Sequence of chain 1.A:
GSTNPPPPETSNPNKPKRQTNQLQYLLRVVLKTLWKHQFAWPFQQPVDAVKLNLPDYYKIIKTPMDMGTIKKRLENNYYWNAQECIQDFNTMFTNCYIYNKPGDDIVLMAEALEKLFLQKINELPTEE

Binding-site contacts:
Ligand atom N18 contacts residue LEU54 of chain 1.A at 3.8 Å.
Ligand atom C22 contacts residue ILE106 of chain 1.A at 4.1 Å (hydrophobic).
Ligand atom C16 contacts residue TYR99 of chain 1.A at 4.0 Å (hydrophobic).
Ligand atom S7 contacts residue PRO42 of chain 1.A at 3.5 Å (h-bond).
Ligand atom C2 contacts residue LEU52 of chain 1.A at 3.7 Å (hydrophobic).
Ligand atom CL2 contacts residue MET109 of chain 1.A at 4.0 Å.
Ligand atom C12 contacts residue VAL47 of chain 1.A at 3.9 Å (hydrophobic).
Ligand atom C13 contacts residue PRO42 of chain 1.A at 3.7 Å (hydrophobic).
Ligand atom N11 contacts residue ILE106 of chain 1.A at 3.9 Å.
Ligand atom S7 contacts residue LEU52 of chain 1.A at 3.8 Å.
Ligand atom C13 contacts residue VAL47 of chain 1.A at 3.8 Å (hydrophobic).
Ligand atom CL2 contacts residue ASP105 of chain 1.A at 3.5 Å.
Ligand atom C14 contacts residue LEU54 of chain 1.A at 4.1 Å (hydrophobic).
Ligand atom C4 contacts residue LEU52 of chain 1.A at 4.0 Å (hydrophobic).
Ligand atom C13 contacts residue ILE106 of chain 1.A at 4.0 Å (hydrophobic).
Ligand atom O10 contacts residue ILE106 of chain 1.A at 4.1 Å.
Ligand atom C16 contacts residue ASN100 of chain 1.A at 3.5 Å.
Ligand atom C16 contacts residue LEU54 of chain 1.A at 3.7 Å (hydrophobic).
Ligand atom C25 contacts residue ASP105 of chain 1.A at 4.1 Å.
Ligand atom C8 contacts residue ILE106 of chain 1.A at 4.0 Å (hydrophobic).
Ligand atom N18 contacts residue ASN100 of chain 1.A at 4.0 Å.
Ligand atom C3 contacts residue LEU52 of chain 1.A at 4.0 Å (hydrophobic).
Ligand atom C4 contacts residue TRP41 of chain 1.A at 3.7 Å (hydrophobic).
Ligand atom C17 contacts residue LEU54 of chain 1.A at 3.7 Å (hydrophobic).
Ligand atom C23 contacts residue ILE106 of chain 1.A at 3.6 Å (hydrophobic).
Ligand atom C6 contacts residue PRO42 of chain 1.A at 4.1 Å (hydrophobic).
Ligand atom C2 contacts residue PRO42 of chain 1.A at 4.1 Å (hydrophobic).
Ligand atom O10 contacts residue ASN100 of chain 1.A at 3.2 Å (h-bond).
Ligand atom C24 contacts residue PRO42 of chain 1.A at 4.0 Å (hydrophobic).
Ligand atom C24 contacts residue TRP41 of chain 1.A at 3.5 Å (hydrophobic).
Ligand atom N11 contacts residue ASN100 of chain 1.A at 3.5 Å (h-bond).
Ligand atom C5 contacts residue LEU52 of chain 1.A at 4.1 Å (hydrophobic).
Ligand atom C23 contacts residue TRP41 of chain 1.A at 3.9 Å (hydrophobic).
Ligand atom C24 contacts residue MET109 of chain 1.A at 3.7 Å (hydrophobic).
Ligand atom O19 contacts residue LEU54 of chain 1.A at 3.6 Å.
Ligand atom C1 contacts residue TRP41 of chain 1.A at 3.9 Å (hydrophobic).
Ligand atom C13 contacts residue PHE43 of chain 1.A at 3.9 Å (hydrophobic).
Ligand atom C12 contacts residue ILE106 of chain 1.A at 3.8 Å (hydrophobic).
Ligand atom C23 contacts residue PRO42 of chain 1.A at 4.0 Å (hydrophobic).
Ligand atom C6 contacts residue LEU52 of chain 1.A at 4.0 Å (hydrophobic).

The small molecule below binds the protein below.
Small molecule (SMILES): Cc1noc2c1-c1sc(C)c(C)c1C(c1ccc(Cl)cc1)=N[C@H]2CC(N)=O